Sequence of chain 1.A:
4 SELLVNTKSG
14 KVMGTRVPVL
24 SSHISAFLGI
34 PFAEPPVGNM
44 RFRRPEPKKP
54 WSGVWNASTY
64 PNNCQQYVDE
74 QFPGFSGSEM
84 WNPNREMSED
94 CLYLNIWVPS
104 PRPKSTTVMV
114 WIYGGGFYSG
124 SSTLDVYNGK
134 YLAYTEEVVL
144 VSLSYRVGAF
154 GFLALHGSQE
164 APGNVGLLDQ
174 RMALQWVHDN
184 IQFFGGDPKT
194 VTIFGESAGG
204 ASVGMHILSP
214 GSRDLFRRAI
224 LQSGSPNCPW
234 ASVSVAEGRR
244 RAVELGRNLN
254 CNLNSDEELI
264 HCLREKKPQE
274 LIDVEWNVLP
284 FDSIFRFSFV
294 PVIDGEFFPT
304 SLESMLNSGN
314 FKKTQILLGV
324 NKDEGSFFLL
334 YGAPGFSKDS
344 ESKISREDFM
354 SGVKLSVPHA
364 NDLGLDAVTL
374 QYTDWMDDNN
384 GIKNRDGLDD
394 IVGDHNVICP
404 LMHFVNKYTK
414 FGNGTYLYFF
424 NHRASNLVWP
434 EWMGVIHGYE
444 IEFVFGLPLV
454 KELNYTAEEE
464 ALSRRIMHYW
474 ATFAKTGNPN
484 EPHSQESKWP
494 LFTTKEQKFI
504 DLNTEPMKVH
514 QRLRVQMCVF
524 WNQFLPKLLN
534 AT

This small molecule binds to this protein.
Small molecule (SMILES): O/N=C\c1nc(CCCCNc2c3c(nc4ccc(Cl)cc24)CCCC3)ccc1O

Binding-site contacts:
Ligand atom C02 contacts residue TRP279 of chain 1.A at 4.0 Å (hydrophobic).
Ligand atom C11 contacts residue PG41 of chain 1.J at 3.5 Å.
Ligand atom O01 contacts residue PHE331 of chain 1.A at 3.8 Å.
Ligand atom O01 contacts residue PG41 of chain 1.J at 4.0 Å.
Ligand atom N04 contacts residue GLY335 of chain 1.A at 3.6 Å.
Ligand atom C03 contacts residue LEU282 of chain 1.A at 4.0 Å (hydrophobic).
Ligand atom C15 contacts residue TYR70 of chain 1.A at 4.0 Å (hydrophobic).
Ligand atom C04 contacts residue TRP279 of chain 1.A at 3.6 Å (hydrophobic).
Ligand atom C12 contacts residue TYR70 of chain 1.A at 4.1 Å (hydrophobic).
Ligand atom C10 contacts residue PG41 of chain 1.J at 3.2 Å.
Ligand atom C14 contacts residue TRP279 of chain 1.A at 3.6 Å (hydrophobic).
Ligand atom C05 contacts residue TRP279 of chain 1.A at 3.6 Å (hydrophobic).
Ligand atom O02 contacts residue GLY335 of chain 1.A at 4.0 Å.
Ligand atom C23 contacts residue GLY335 of chain 1.A at 3.9 Å.
Ligand atom C02 contacts residue LEU282 of chain 1.A at 3.6 Å (hydrophobic).
Ligand atom C13 contacts residue TYR70 of chain 1.A at 3.7 Å (hydrophobic).
Ligand atom N02 contacts residue TRP279 of chain 1.A at 3.6 Å.
Ligand atom O01 contacts residue GLY335 of chain 1.A at 3.6 Å (h-bond).
Ligand atom C22 contacts residue TYR334 of chain 1.A at 3.7 Å (hydrophobic).
Ligand atom N02 contacts residue TYR70 of chain 1.A at 3.7 Å.
Ligand atom N04 contacts residue TYR334 of chain 1.A at 3.9 Å.
Ligand atom N03 contacts residue GLN74 of chain 1.A at 3.6 Å.
Ligand atom C18 contacts residue GLN74 of chain 1.A at 4.0 Å.
Ligand atom C10 contacts residue TRP279 of chain 1.A at 4.0 Å (hydrophobic).
Ligand atom C17 contacts residue GLN74 of chain 1.A at 3.8 Å.
Ligand atom C02 contacts residue SER286 of chain 1.A at 3.8 Å.
Ligand atom C13 contacts residue TRP279 of chain 1.A at 4.1 Å (hydrophobic).
Ligand atom C06 contacts residue TRP279 of chain 1.A at 3.6 Å (hydrophobic).
Ligand atom N01 contacts residue TRP279 of chain 1.A at 3.3 Å.
Ligand atom CL1 contacts residue TYR70 of chain 1.A at 3.4 Å.
Ligand atom CL1 contacts residue TYR334 of chain 1.A at 3.9 Å.
Ligand atom C08 contacts residue TRP279 of chain 1.A at 3.7 Å (hydrophobic).
Ligand atom C01 contacts residue TRP279 of chain 1.A at 3.4 Å (hydrophobic).
Ligand atom C16 contacts residue TYR70 of chain 1.A at 3.0 Å (hydrophobic).
Ligand atom O01 contacts residue TYR334 of chain 1.A at 3.6 Å.
Ligand atom C07 contacts residue TRP279 of chain 1.A at 3.6 Å (hydrophobic).
Ligand atom C23 contacts residue TYR334 of chain 1.A at 3.3 Å (hydrophobic).
Ligand atom C17 contacts residue TYR70 of chain 1.A at 3.7 Å (hydrophobic).
Ligand atom C09 contacts residue TRP279 of chain 1.A at 3.4 Å (hydrophobic).
Ligand atom CL1 contacts residue PG41 of chain 1.J at 4.0 Å.